Binding-site contacts:
Ligand atom O13 contacts residue SER8 of chain 1.A at 3.3 Å.
Ligand atom C20 contacts residue ASP192 of chain 1.A at 3.6 Å.
Ligand atom C6 contacts residue ASP192 of chain 1.A at 3.8 Å.
Ligand atom C11 contacts residue HIS172 of chain 1.A at 3.6 Å.
Ligand atom N5 contacts residue ASP192 of chain 1.A at 3.0 Å (salt-bridge).
Ligand atom C23 contacts residue LEU88 of chain 1.A at 3.9 Å (hydrophobic).
Ligand atom C19 contacts residue GLU84 of chain 1.A at 3.6 Å.
Ligand atom N3 contacts residue GLY194 of chain 1.A at 3.4 Å.
Ligand atom CL2 contacts residue PHE170 of chain 1.A at 3.7 Å.
Ligand atom C20 contacts residue GLY194 of chain 1.A at 3.5 Å.
Ligand atom N2 contacts residue GLY194 of chain 1.A at 3.4 Å.
Ligand atom O13 contacts residue GLY9 of chain 1.A at 3.2 Å (h-bond).
Ligand atom C1 contacts residue ASP192 of chain 1.A at 3.4 Å.
Ligand atom C10 contacts residue ASP192 of chain 1.A at 3.5 Å.
Ligand atom C1 contacts residue SER8 of chain 1.A at 3.6 Å.
Ligand atom N2 contacts residue SER8 of chain 1.A at 3.8 Å.
Ligand atom O13 contacts residue LEU10 of chain 1.A at 3.2 Å (h-bond).
Ligand atom C23 contacts residue MET111 of chain 1.A at 3.8 Å (hydrophobic).
Ligand atom C7 contacts residue ASP192 of chain 1.A at 3.6 Å.
Ligand atom C18 contacts residue SER8 of chain 1.A at 3.8 Å.
Ligand atom CL2 contacts residue GLY9 of chain 1.A at 3.6 Å.
Ligand atom C8 contacts residue HIS172 of chain 1.A at 3.7 Å.
Ligand atom N2 contacts residue ASP192 of chain 1.A at 3.9 Å.
Ligand atom CL2 contacts residue HIS172 of chain 1.A at 3.2 Å.
Ligand atom C9 contacts residue SER8 of chain 1.A at 3.3 Å.
Ligand atom C6 contacts residue LEU10 of chain 1.A at 3.9 Å (hydrophobic).
Ligand atom C21 contacts residue PHE193 of chain 1.A at 3.9 Å (hydrophobic).
Ligand atom C4 contacts residue SER8 of chain 1.A at 3.3 Å.
Ligand atom C12 contacts residue GLY194 of chain 1.A at 3.7 Å.
Ligand atom C20 contacts residue PHE193 of chain 1.A at 3.7 Å (hydrophobic).
Ligand atom C22 contacts residue LYS68 of chain 1.A at 3.8 Å.
Ligand atom CL1 contacts residue ILE96 of chain 1.A at 3.6 Å.
Ligand atom C19 contacts residue LEU10 of chain 1.A at 3.9 Å (hydrophobic).
Ligand atom C21 contacts residue ASP192 of chain 1.A at 3.6 Å.
Ligand atom C18 contacts residue LYS6 of chain 1.A at 3.7 Å.
Ligand atom C22 contacts residue GLU84 of chain 1.A at 3.2 Å.
Ligand atom CL1 contacts residue ILE190 of chain 1.A at 3.9 Å.
Ligand atom C1 contacts residue GLY194 of chain 1.A at 3.9 Å.
Ligand atom C9 contacts residue GLY194 of chain 1.A at 3.7 Å.
Ligand atom N3 contacts residue SER8 of chain 1.A at 3.6 Å.

This protein binds this small molecule.
Small molecule (SMILES): Cc1cc(NC(=O)c2ccc(Cl)cc2Cl)n(-c2ccccc2)n1

Sequence of chain 1.A:
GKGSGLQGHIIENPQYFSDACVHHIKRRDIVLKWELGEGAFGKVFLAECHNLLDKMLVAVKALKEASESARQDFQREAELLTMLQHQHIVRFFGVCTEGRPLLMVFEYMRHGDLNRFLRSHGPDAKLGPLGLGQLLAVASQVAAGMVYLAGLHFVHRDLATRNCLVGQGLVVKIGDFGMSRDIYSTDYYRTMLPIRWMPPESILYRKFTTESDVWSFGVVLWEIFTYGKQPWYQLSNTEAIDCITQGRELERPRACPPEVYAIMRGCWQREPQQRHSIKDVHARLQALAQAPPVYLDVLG